Binding-site contacts:
Ligand atom C25 contacts residue ASN37 of chain 1.A at 3.3 Å.
Ligand atom C29 contacts residue LYS44 of chain 1.A at 3.1 Å.
Ligand atom O4 contacts residue THR171 of chain 1.A at 3.6 Å (h-bond).
Ligand atom O3 contacts residue ASN37 of chain 1.A at 3.7 Å.
Ligand atom N2 contacts residue ASN37 of chain 1.A at 3.7 Å.
Ligand atom C27 contacts residue GLU88 of chain 1.A at 3.7 Å.
Ligand atom N1 contacts residue GLY121 of chain 1.A at 3.1 Å (h-bond).
Ligand atom O8 contacts residue ASP40 of chain 1.A at 2.9 Å (salt-bridge).
Ligand atom C27 contacts residue ASN92 of chain 1.A at 3.4 Å.
Ligand atom N2 contacts residue ASP79 of chain 1.A at 2.8 Å (salt-bridge).
Ligand atom C26 contacts residue ILE82 of chain 1.A at 3.2 Å (hydrophobic).
Ligand atom C3 contacts residue PHE124 of chain 1.A at 3.8 Å (hydrophobic).
Ligand atom O1 contacts residue GLY121 of chain 1.A at 3.6 Å (h-bond).
Ligand atom C28 contacts residue ASN92 of chain 1.A at 3.7 Å.
Ligand atom C17 contacts residue ASP40 of chain 1.A at 3.6 Å.
Ligand atom C22 contacts residue PHE124 of chain 1.A at 3.6 Å (hydrophobic).
Ligand atom C23 contacts residue PHE124 of chain 1.A at 3.1 Å (hydrophobic).
Ligand atom O1 contacts residue PHE124 of chain 1.A at 2.9 Å (h-bond).
Ligand atom O9 contacts residue LYS98 of chain 1.A at 3.2 Å (salt-bridge).
Ligand atom C1 contacts residue GLY121 of chain 1.A at 3.2 Å.
Ligand atom C22 contacts residue LEU93 of chain 1.A at 3.7 Å (hydrophobic).
Ligand atom O1 contacts residue VAL122 of chain 1.A at 3.4 Å.
Ligand atom O2 contacts residue MET84 of chain 1.A at 3.7 Å.
Ligand atom O8 contacts residue ASN37 of chain 1.A at 3.5 Å (h-bond).
Ligand atom C19 contacts residue ASN37 of chain 1.A at 3.1 Å.
Ligand atom C22 contacts residue TYR125 of chain 1.A at 3.6 Å (hydrophobic).
Ligand atom C29 contacts residue ASP40 of chain 1.A at 3.4 Å.
Ligand atom O9 contacts residue GLY121 of chain 1.A at 3.7 Å.
Ligand atom C22 contacts residue ASN92 of chain 1.A at 3.7 Å.
Ligand atom O7 contacts residue LYS44 of chain 1.A at 3.0 Å (salt-bridge).
Ligand atom O1 contacts residue GLY123 of chain 1.A at 3.4 Å (h-bond).
Ligand atom O7 contacts residue ASP40 of chain 1.A at 2.7 Å (salt-bridge).
Ligand atom C25 contacts residue ASP40 of chain 1.A at 3.4 Å.
Ligand atom C4 contacts residue LEU93 of chain 1.A at 3.6 Å (hydrophobic).
Ligand atom O4 contacts residue ALA41 of chain 1.A at 3.7 Å.
Ligand atom C26 contacts residue ALA41 of chain 1.A at 3.8 Å (hydrophobic).
Ligand atom O5 contacts residue LYS44 of chain 1.A at 2.8 Å (salt-bridge).
Ligand atom C26 contacts residue LYS44 of chain 1.A at 3.8 Å.
Ligand atom C18 contacts residue ASP40 of chain 1.A at 3.6 Å.
Ligand atom N2 contacts residue ALA38 of chain 1.A at 3.8 Å.

This small molecule binds to this protein.
Small molecule (SMILES): COC1=C2C[C@@H](C)C[C@H](OC)[C@H](O)[C@@H](C)/C=C(\C)[C@H](OC(N)=O)[C@@H](OC)/C=C\C=C(/C)C(=O)NC(=CC1=O)C2=O

Sequence of chain 1.A:
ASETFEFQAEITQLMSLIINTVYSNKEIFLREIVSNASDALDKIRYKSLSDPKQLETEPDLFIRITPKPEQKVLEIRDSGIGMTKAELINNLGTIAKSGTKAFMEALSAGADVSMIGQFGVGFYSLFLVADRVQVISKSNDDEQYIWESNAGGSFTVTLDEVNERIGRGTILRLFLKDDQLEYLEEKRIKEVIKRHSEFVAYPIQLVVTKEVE